Sequence of chain 1.Z:
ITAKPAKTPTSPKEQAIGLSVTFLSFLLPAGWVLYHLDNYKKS

Binding-site contacts:
Ligand atom C28 contacts residue GLY31 of chain 1.Z at 4.0 Å.
Ligand atom C57 contacts residue TYR35 of chain 1.Z at 4.1 Å (hydrophobic).
Ligand atom C43 contacts residue PHE459 of chain 1.N at 4.0 Å (hydrophobic).
Ligand atom O61 contacts residue TYR102 of chain 1.Q at 3.7 Å.
Ligand atom C9 contacts residue TYR35 of chain 1.Z at 4.0 Å (hydrophobic).
Ligand atom C43 contacts residue LEU34 of chain 1.Z at 3.9 Å (hydrophobic).
Ligand atom C1 contacts residue TRP32 of chain 1.Z at 3.5 Å (hydrophobic).
Ligand atom O16 contacts residue LEU27 of chain 1.Z at 4.0 Å.
Ligand atom C28 contacts residue TRP98 of chain 1.Q at 3.8 Å (hydrophobic).
Ligand atom O3 contacts residue TRP32 of chain 1.Z at 4.0 Å.
Ligand atom C1 contacts residue LEU28 of chain 1.Z at 3.8 Å (hydrophobic).
Ligand atom O49 contacts residue TRP32 of chain 1.Z at 3.4 Å (h-bond).
Ligand atom C22 contacts residue TRP98 of chain 1.Q at 3.5 Å (hydrophobic).
Ligand atom C25 contacts residue TRP98 of chain 1.Q at 4.0 Å (hydrophobic).
Ligand atom O55 contacts residue TRP32 of chain 1.Z at 3.1 Å.
Ligand atom O49 contacts residue LEU28 of chain 1.Z at 2.7 Å (h-bond).
Ligand atom C10 contacts residue TYR35 of chain 1.Z at 3.5 Å (hydrophobic).
Ligand atom C18 contacts residue LEU28 of chain 1.Z at 3.7 Å (hydrophobic).
Ligand atom O49 contacts residue GLY31 of chain 1.Z at 4.0 Å.
Ligand atom C5 contacts residue TYR35 of chain 1.Z at 3.9 Å (hydrophobic).
Ligand atom C43 contacts residue PHE37 of chain 1.Y at 4.0 Å (hydrophobic).
Ligand atom C1 contacts residue GLY31 of chain 1.Z at 3.7 Å.
Ligand atom O16 contacts residue GLY31 of chain 1.Z at 3.6 Å.
Ligand atom C31 contacts residue TRP98 of chain 1.Q at 4.0 Å (hydrophobic).
Ligand atom C6 contacts residue LEU28 of chain 1.Z at 4.1 Å (hydrophobic).
Ligand atom O61 contacts residue TRP98 of chain 1.Q at 3.0 Å (h-bond).
Ligand atom C43 contacts residue LEU35 of chain 1.N at 3.8 Å (hydrophobic).
Ligand atom O6 contacts residue TYR35 of chain 1.Z at 3.0 Å (h-bond).
Ligand atom O5 contacts residue TRP98 of chain 1.Q at 3.3 Å.
Ligand atom O3 contacts residue HIS36 of chain 1.Z at 3.6 Å.
Ligand atom C11 contacts residue TYR35 of chain 1.Z at 4.0 Å (hydrophobic).
Ligand atom C28 contacts residue LEU27 of chain 1.Z at 3.8 Å (hydrophobic).
Ligand atom O16 contacts residue TRP98 of chain 1.Q at 3.8 Å.
Ligand atom O1 contacts residue TYR35 of chain 1.Z at 3.0 Å.
Ligand atom C34 contacts residue LEU27 of chain 1.Z at 3.9 Å (hydrophobic).
Ligand atom C57 contacts residue TRP98 of chain 1.Q at 3.6 Å (hydrophobic).
Ligand atom C25 contacts residue LEU95 of chain 1.Q at 3.9 Å (hydrophobic).
Ligand atom C37 contacts residue LEU34 of chain 1.Z at 3.7 Å (hydrophobic).
Ligand atom O16 contacts residue LEU28 of chain 1.Z at 3.9 Å.
Ligand atom C19 contacts residue LEU27 of chain 1.Z at 3.6 Å (hydrophobic).

Sequence of chain 1.N:
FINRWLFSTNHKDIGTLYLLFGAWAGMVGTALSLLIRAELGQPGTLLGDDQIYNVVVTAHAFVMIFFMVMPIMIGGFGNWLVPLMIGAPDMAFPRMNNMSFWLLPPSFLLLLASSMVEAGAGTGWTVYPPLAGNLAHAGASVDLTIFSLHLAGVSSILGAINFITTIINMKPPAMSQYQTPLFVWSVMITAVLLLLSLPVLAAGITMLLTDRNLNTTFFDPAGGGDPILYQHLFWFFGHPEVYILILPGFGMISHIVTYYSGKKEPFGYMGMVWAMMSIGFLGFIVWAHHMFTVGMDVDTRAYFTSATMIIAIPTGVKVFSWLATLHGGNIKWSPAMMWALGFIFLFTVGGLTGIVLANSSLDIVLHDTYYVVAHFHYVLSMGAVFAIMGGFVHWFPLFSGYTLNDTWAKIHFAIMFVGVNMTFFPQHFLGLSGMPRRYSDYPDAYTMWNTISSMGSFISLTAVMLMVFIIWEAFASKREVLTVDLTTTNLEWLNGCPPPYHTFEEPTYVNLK

Sequence of chain 1.Y:
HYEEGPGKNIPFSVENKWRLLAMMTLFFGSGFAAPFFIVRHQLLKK

Sequence of chain 1.Q:
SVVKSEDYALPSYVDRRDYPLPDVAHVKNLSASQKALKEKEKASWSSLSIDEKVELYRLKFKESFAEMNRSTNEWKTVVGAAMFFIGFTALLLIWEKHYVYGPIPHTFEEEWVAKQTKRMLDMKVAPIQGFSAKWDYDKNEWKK

This small molecule binds to this protein.
Small molecule (SMILES): CCCCCCCCCCO[C@@H]1O[C@H](CO)[C@@H](O[C@H]2O[C@H](CO)[C@@H](O)[C@H](O)[C@H]2O)[C@H](O)[C@H]1O